Sequence of chain 1.A:
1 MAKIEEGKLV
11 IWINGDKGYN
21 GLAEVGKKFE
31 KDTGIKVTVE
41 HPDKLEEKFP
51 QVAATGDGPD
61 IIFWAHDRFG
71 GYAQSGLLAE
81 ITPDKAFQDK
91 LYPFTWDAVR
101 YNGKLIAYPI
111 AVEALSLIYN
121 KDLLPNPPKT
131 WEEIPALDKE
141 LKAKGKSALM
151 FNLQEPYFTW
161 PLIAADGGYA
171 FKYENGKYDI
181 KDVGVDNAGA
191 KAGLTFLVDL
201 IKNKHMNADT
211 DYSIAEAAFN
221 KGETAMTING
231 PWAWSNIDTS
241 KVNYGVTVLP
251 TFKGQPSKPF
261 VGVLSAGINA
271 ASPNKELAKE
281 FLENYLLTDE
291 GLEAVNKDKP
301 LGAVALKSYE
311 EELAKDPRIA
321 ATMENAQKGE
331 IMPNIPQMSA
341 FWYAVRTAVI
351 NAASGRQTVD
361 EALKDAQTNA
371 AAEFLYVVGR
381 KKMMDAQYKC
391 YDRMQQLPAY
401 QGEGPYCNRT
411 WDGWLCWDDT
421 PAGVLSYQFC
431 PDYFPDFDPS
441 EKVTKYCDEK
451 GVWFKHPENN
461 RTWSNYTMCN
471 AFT

This protein binds this small molecule.
Small molecule (SMILES): CC(=O)N[C@@H]1[C@@H](O)[C@H](O)[C@@H](CO)O[C@H]1O

Binding-site contacts:
Ligand atom C3 contacts residue ASN408 of chain 1.A at 3.8 Å.
Ligand atom C5 contacts residue ASN408 of chain 1.A at 3.8 Å.
Ligand atom O7 contacts residue ASN408 of chain 1.A at 3.1 Å (h-bond).
Ligand atom N2 contacts residue ASN408 of chain 1.A at 2.8 Å (h-bond).
Ligand atom C2 contacts residue ASN408 of chain 1.A at 2.4 Å.
Ligand atom C1 contacts residue ASN408 of chain 1.A at 1.5 Å.
Ligand atom C7 contacts residue ASN408 of chain 1.A at 3.1 Å.
Ligand atom C4 contacts residue ASN408 of chain 1.A at 4.3 Å.
Ligand atom C8 contacts residue ASN408 of chain 1.A at 4.2 Å.
Ligand atom O5 contacts residue ASN408 of chain 1.A at 2.5 Å (h-bond).